A small-molecule ligand and the protein it binds are described below.
Small molecule (SMILES): Nc1nccc2c(S(=O)(=O)N3CCCNCC3)cccc12

Binding-site contacts:
Ligand atom N contacts residue VAL126 of chain 1.A at 3.7 Å.
Ligand atom C1 contacts residue TYR125 of chain 1.A at 3.7 Å (hydrophobic).
Ligand atom C13 contacts residue LEU176 of chain 1.A at 3.4 Å (hydrophobic).
Ligand atom N2 contacts residue GLU130 of chain 1.A at 3.7 Å.
Ligand atom C8 contacts residue ASN174 of chain 1.A at 3.4 Å.
Ligand atom C10 contacts residue VAL60 of chain 1.A at 3.6 Å (hydrophobic).
Ligand atom O1 contacts residue PHE330 of chain 1.A at 3.4 Å.
Ligand atom C11 contacts residue THR186 of chain 1.A at 3.0 Å.
Ligand atom C2 contacts residue LEU176 of chain 1.A at 3.5 Å (hydrophobic).
Ligand atom N1 contacts residue VAL126 of chain 1.A at 3.0 Å (h-bond).
Ligand atom C6 contacts residue THR54 of chain 1.A at 3.6 Å.
Ligand atom N contacts residue VAL107 of chain 1.A at 3.4 Å.
Ligand atom C8 contacts residue GLU173 of chain 1.A at 3.2 Å.
Ligand atom N contacts residue GLU124 of chain 1.A at 2.4 Å (salt-bridge).
Ligand atom C contacts residue ALA73 of chain 1.A at 3.2 Å (hydrophobic).
Ligand atom C contacts residue LEU176 of chain 1.A at 3.3 Å (hydrophobic).
Ligand atom O contacts residue LEU52 of chain 1.A at 3.4 Å.
Ligand atom O contacts residue VAL60 of chain 1.A at 3.4 Å.
Ligand atom O contacts residue GLY53 of chain 1.A at 3.4 Å (h-bond).
Ligand atom N1 contacts residue GLU124 of chain 1.A at 3.6 Å.
Ligand atom N3 contacts residue ASN174 of chain 1.A at 3.2 Å (h-bond).
Ligand atom N1 contacts residue TYR125 of chain 1.A at 3.7 Å.
Ligand atom C9 contacts residue GLU130 of chain 1.A at 3.1 Å.
Ligand atom C2 contacts residue PHE330 of chain 1.A at 3.7 Å (hydrophobic).
Ligand atom C12 contacts residue THR186 of chain 1.A at 3.5 Å.
Ligand atom C1 contacts residue VAL126 of chain 1.A at 3.5 Å (hydrophobic).
Ligand atom N1 contacts residue LEU176 of chain 1.A at 3.5 Å.
Ligand atom C1 contacts residue LEU176 of chain 1.A at 3.5 Å (hydrophobic).
Ligand atom C12 contacts residue MET123 of chain 1.A at 3.8 Å (hydrophobic).
Ligand atom C3 contacts residue LEU176 of chain 1.A at 3.4 Å (hydrophobic).
Ligand atom N1 contacts residue ALA73 of chain 1.A at 3.4 Å.
Ligand atom C contacts residue GLU124 of chain 1.A at 3.4 Å.
Ligand atom O1 contacts residue GLU130 of chain 1.A at 3.4 Å (salt-bridge).
Ligand atom N contacts residue ALA73 of chain 1.A at 3.6 Å.
Ligand atom N3 contacts residue GLU173 of chain 1.A at 3.4 Å (salt-bridge).
Ligand atom C9 contacts residue GLU173 of chain 1.A at 3.5 Å.
Ligand atom C13 contacts residue ALA73 of chain 1.A at 3.5 Å (hydrophobic).
Ligand atom C4 contacts residue VAL60 of chain 1.A at 3.7 Å (hydrophobic).
Ligand atom O1 contacts residue LEU176 of chain 1.A at 3.7 Å.
Ligand atom C1 contacts residue PHE330 of chain 1.A at 3.7 Å (hydrophobic).

Sequence of chain 1.A:
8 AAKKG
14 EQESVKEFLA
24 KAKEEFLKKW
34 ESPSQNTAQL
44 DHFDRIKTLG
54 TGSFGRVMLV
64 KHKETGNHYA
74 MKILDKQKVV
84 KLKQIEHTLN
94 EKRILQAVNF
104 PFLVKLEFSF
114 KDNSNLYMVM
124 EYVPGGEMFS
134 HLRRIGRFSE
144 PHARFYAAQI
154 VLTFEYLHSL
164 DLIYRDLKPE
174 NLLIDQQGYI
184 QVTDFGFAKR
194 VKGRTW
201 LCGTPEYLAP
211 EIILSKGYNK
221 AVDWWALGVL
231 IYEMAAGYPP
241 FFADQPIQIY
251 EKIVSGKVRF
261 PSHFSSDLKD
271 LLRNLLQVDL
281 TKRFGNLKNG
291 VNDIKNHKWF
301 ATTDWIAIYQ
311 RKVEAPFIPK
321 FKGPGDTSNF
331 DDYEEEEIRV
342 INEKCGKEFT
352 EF